Sequence of chain 1.A:
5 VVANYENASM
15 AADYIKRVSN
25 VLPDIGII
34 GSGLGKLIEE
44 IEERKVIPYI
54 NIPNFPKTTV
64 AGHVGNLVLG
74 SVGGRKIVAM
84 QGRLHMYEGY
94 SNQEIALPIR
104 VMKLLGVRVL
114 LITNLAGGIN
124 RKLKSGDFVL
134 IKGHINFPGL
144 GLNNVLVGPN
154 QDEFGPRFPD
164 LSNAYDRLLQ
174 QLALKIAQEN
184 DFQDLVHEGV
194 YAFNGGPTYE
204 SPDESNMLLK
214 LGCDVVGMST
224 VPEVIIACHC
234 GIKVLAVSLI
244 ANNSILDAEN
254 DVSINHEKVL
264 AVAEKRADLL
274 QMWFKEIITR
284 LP

Binding-site contacts:
Ligand atom C3 contacts residue GLY120 of chain 1.A at 3.6 Å.
Ligand atom N contacts residue TYR202 of chain 1.A at 3.6 Å.
Ligand atom C4 contacts residue TYR202 of chain 1.A at 3.9 Å (hydrophobic).
Ligand atom C contacts residue ALA119 of chain 1.A at 3.6 Å (hydrophobic).
Ligand atom C1 contacts residue TYR202 of chain 1.A at 4.0 Å (hydrophobic).
Ligand atom C2 contacts residue GLY120 of chain 1.A at 3.3 Å.
Ligand atom C2 contacts residue ASN245 of chain 1.A at 3.1 Å.
Ligand atom C2 contacts residue ALA119 of chain 1.A at 3.4 Å (hydrophobic).
Ligand atom C3 contacts residue GLU203 of chain 1.A at 3.3 Å.
Ligand atom N contacts residue ALA119 of chain 1.A at 4.3 Å.
Ligand atom C contacts residue LEU118 of chain 1.A at 3.8 Å (hydrophobic).
Ligand atom C1 contacts residue ALA119 of chain 1.A at 3.6 Å (hydrophobic).
Ligand atom C3 contacts residue ALA119 of chain 1.A at 4.2 Å (hydrophobic).
Ligand atom C2 contacts residue ALA244 of chain 1.A at 4.2 Å (hydrophobic).
Ligand atom C contacts residue DMS1 of chain 1.F at 4.2 Å.
Ligand atom C5 contacts residue LEU118 of chain 1.A at 4.0 Å (hydrophobic).
Ligand atom C3 contacts residue ASN245 of chain 1.A at 3.7 Å.
Ligand atom N contacts residue GLY120 of chain 1.A at 3.7 Å.
Ligand atom C5 contacts residue GLY120 of chain 1.A at 4.0 Å.
Ligand atom C5 contacts residue ALA119 of chain 1.A at 3.9 Å (hydrophobic).
Ligand atom C5 contacts residue DMS1 of chain 1.F at 4.1 Å.
Ligand atom C5 contacts residue TYR202 of chain 1.A at 3.9 Å (hydrophobic).
Ligand atom O contacts residue GLY220 of chain 1.A at 3.5 Å.
Ligand atom O contacts residue MET221 of chain 1.A at 3.6 Å.
Ligand atom C1 contacts residue VAL262 of chain 1.A at 4.3 Å (hydrophobic).
Ligand atom C4 contacts residue GLY120 of chain 1.A at 4.0 Å.
Ligand atom C4 contacts residue GLY220 of chain 1.A at 4.4 Å.
Ligand atom O contacts residue TYR202 of chain 1.A at 4.3 Å.
Ligand atom C4 contacts residue ALA119 of chain 1.A at 4.3 Å (hydrophobic).
Ligand atom C1 contacts residue GLY120 of chain 1.A at 3.8 Å.
Ligand atom O contacts residue GLU203 of chain 1.A at 4.0 Å.
Ligand atom C contacts residue VAL262 of chain 1.A at 3.7 Å (hydrophobic).
Ligand atom C contacts residue ALA244 of chain 1.A at 3.6 Å (hydrophobic).
Ligand atom N contacts residue GLU203 of chain 1.A at 2.9 Å (salt-bridge).
Ligand atom N contacts residue VAL219 of chain 1.A at 4.1 Å.
Ligand atom C3 contacts residue TYR202 of chain 1.A at 3.7 Å (hydrophobic).
Ligand atom O contacts residue VAL219 of chain 1.A at 3.9 Å.
Ligand atom C4 contacts residue VAL219 of chain 1.A at 4.0 Å (hydrophobic).
Ligand atom C4 contacts residue GLU203 of chain 1.A at 3.9 Å.
Ligand atom C1 contacts residue ASN245 of chain 1.A at 4.4 Å.

The protein below binds the small molecule below.
Small molecule (SMILES): Cc1ccnc(O)c1